Binding-site contacts:
Ligand atom O2A contacts residue SER112 of chain 1.B at 3.5 Å (h-bond).
Ligand atom N6 contacts residue ASN101 of chain 1.B at 3.4 Å (h-bond).
Ligand atom S1G contacts residue ALA110 of chain 1.B at 3.4 Å.
Ligand atom O2G contacts residue ALA110 of chain 1.B at 2.6 Å.
Ligand atom C6 contacts residue ALA115 of chain 1.B at 3.4 Å (hydrophobic).
Ligand atom O2G contacts residue SER111 of chain 1.B at 3.5 Å (h-bond).
Ligand atom O1B contacts residue ALA106 of chain 1.B at 3.2 Å.
Ligand atom N6 contacts residue THR48 of chain 1.B at 3.5 Å.
Ligand atom N7 contacts residue ASN101 of chain 1.B at 3.0 Å (h-bond).
Ligand atom N6 contacts residue SER99 of chain 1.B at 2.6 Å (h-bond).
Ligand atom O2' contacts residue GLU74 of chain 1.B at 2.8 Å (salt-bridge).
Ligand atom O2B contacts residue ALA110 of chain 1.B at 2.9 Å (h-bond).
Ligand atom O3G contacts residue SER146 of chain 1.B at 3.1 Å (h-bond).
Ligand atom O1A contacts residue SER197 of chain 1.B at 3.0 Å (h-bond).
Ligand atom O3B contacts residue SER112 of chain 1.B at 2.7 Å (h-bond).
Ligand atom O2G contacts residue ALA113 of chain 1.B at 3.0 Å (h-bond).
Ligand atom O2G contacts residue SER112 of chain 1.B at 2.8 Å (h-bond).
Ligand atom O2A contacts residue FM01 of chain 1.D at 3.2 Å (h-bond).
Ligand atom O3G contacts residue FM01 of chain 1.D at 2.3 Å (h-bond).
Ligand atom O2B contacts residue SER111 of chain 1.B at 3.6 Å.
Ligand atom C5 contacts residue ALA115 of chain 1.B at 3.2 Å (hydrophobic).
Ligand atom C5' contacts residue SER112 of chain 1.B at 3.5 Å.
Ligand atom C8 contacts residue SER111 of chain 1.B at 3.1 Å.
Ligand atom PB contacts residue SER111 of chain 1.B at 3.6 Å.
Ligand atom O2G contacts residue SER146 of chain 1.B at 3.6 Å.
Ligand atom PA contacts residue SER197 of chain 1.B at 3.6 Å.
Ligand atom O4' contacts residue SER112 of chain 1.B at 3.5 Å.
Ligand atom PG contacts residue ALA110 of chain 1.B at 3.4 Å.
Ligand atom N7 contacts residue ALA115 of chain 1.B at 3.6 Å.
Ligand atom O1B contacts residue SER112 of chain 1.B at 3.3 Å (h-bond).
Ligand atom O1B contacts residue SER111 of chain 1.B at 2.6 Å (h-bond).
Ligand atom PG contacts residue FM01 of chain 1.D at 3.6 Å.
Ligand atom O3A contacts residue ALA106 of chain 1.B at 3.5 Å.
Ligand atom N7 contacts residue SER111 of chain 1.B at 3.6 Å.
Ligand atom O2A contacts residue SER197 of chain 1.B at 3.2 Å (h-bond).
Ligand atom PG contacts residue SER112 of chain 1.B at 2.7 Å.
Ligand atom C4 contacts residue ALA115 of chain 1.B at 3.5 Å (hydrophobic).
Ligand atom O3G contacts residue SER144 of chain 1.B at 3.6 Å.
Ligand atom N6 contacts residue LEU65 of chain 1.B at 3.3 Å.
Ligand atom O3G contacts residue SER112 of chain 1.B at 2.3 Å (h-bond).

This protein binds this small molecule.
Small molecule (SMILES): Nc1ncnc2c1ncn2[C@@H]1O[C@H](COP(=O)(O)OP(=O)(O)OP(O)(O)=S)[C@@H](O)[C@H]1O

Sequence of chain 1.B:
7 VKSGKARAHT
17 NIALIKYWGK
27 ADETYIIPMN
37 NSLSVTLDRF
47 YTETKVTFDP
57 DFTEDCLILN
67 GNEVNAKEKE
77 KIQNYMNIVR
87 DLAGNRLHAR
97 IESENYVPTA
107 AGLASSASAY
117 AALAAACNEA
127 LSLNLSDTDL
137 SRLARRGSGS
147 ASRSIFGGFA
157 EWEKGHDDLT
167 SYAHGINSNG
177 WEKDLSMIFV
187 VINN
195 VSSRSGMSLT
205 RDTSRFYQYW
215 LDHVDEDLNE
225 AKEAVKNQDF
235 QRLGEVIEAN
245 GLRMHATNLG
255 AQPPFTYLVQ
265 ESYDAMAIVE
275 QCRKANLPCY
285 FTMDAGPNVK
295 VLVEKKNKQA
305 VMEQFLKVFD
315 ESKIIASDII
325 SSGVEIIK